This protein binds this small molecule.
Small molecule (SMILES): CC(=O)N[C@H]1[C@H](O[C@@H]2[C@@H](O)[C@H](O)O[C@H](CO)[C@@H]2O)O[C@H](CO)[C@@H](O[C@@H]2O[C@H](CO[C@]3(C(=O)O)C[C@H](O)[C@@H](NC(C)=O)[C@H]([C@H](O)[C@H](O)CO)O3)[C@H](O)[C@H](O)[C@H]2O)[C@@H]1O

Sequence of chain 3.A:
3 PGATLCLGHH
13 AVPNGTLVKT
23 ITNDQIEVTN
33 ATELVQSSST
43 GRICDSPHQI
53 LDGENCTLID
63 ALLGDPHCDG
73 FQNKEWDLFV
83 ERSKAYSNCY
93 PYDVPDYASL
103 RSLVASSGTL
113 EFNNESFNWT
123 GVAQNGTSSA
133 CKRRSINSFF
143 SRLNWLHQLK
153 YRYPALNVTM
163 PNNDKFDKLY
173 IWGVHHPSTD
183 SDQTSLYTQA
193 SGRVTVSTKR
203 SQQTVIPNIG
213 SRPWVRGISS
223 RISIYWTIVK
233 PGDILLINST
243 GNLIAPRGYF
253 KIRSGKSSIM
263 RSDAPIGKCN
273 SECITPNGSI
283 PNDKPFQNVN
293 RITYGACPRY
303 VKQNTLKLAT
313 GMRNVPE

Binding-site contacts:
Ligand atom O1B contacts residue SER130 of chain 3.A at 3.1 Å (h-bond).
Ligand atom C2 contacts residue SER187 of chain 3.A at 3.8 Å.
Ligand atom O10 contacts residue LEU188 of chain 3.A at 3.7 Å.
Ligand atom C11 contacts residue LEU188 of chain 3.A at 3.7 Å (hydrophobic).
Ligand atom C9 contacts residue SER222 of chain 3.A at 3.9 Å.
Ligand atom C9 contacts residue TYR92 of chain 3.A at 3.3 Å (hydrophobic).
Ligand atom O8 contacts residue TYR92 of chain 3.A at 3.2 Å (h-bond).
Ligand atom C1 contacts residue SER131 of chain 3.A at 3.7 Å.
Ligand atom O9 contacts residue ASP184 of chain 3.A at 3.0 Å (salt-bridge).
Ligand atom C5 contacts residue THR129 of chain 3.A at 3.7 Å.
Ligand atom C8 contacts residue TYR92 of chain 3.A at 3.8 Å (hydrophobic).
Ligand atom C11 contacts residue TRP147 of chain 3.A at 3.9 Å (hydrophobic).
Ligand atom O1 contacts residue SER187 of chain 3.A at 4.1 Å.
Ligand atom O7 contacts residue LEU188 of chain 3.A at 4.0 Å.
Ligand atom C9 contacts residue ASP184 of chain 3.A at 4.0 Å.
Ligand atom C9 contacts residue LEU188 of chain 3.A at 4.1 Å (hydrophobic).
Ligand atom O4 contacts residue THR129 of chain 3.A at 3.5 Å (h-bond).
Ligand atom O1A contacts residue SER130 of chain 3.A at 3.6 Å.
Ligand atom C4 contacts residue THR129 of chain 3.A at 3.3 Å.
Ligand atom C5 contacts residue ASP184 of chain 3.A at 3.9 Å.
Ligand atom C11 contacts residue THR129 of chain 3.A at 4.1 Å.
Ligand atom O9 contacts residue SER222 of chain 3.A at 3.2 Å (h-bond).
Ligand atom O1A contacts residue ASN139 of chain 3.A at 4.0 Å.
Ligand atom C3 contacts residue ASP184 of chain 3.A at 3.7 Å.
Ligand atom O9 contacts residue TYR92 of chain 3.A at 3.7 Å.
Ligand atom N5 contacts residue TRP147 of chain 3.A at 3.8 Å.
Ligand atom C1 contacts residue SER130 of chain 3.A at 3.7 Å.
Ligand atom C1 contacts residue SER187 of chain 3.A at 3.6 Å.
Ligand atom N5 contacts residue THR129 of chain 3.A at 3.2 Å (h-bond).
Ligand atom C7 contacts residue TRP147 of chain 3.A at 4.0 Å (hydrophobic).
Ligand atom O1A contacts residue SER131 of chain 3.A at 2.7 Å (h-bond).
Ligand atom O1B contacts residue ILE220 of chain 3.A at 4.0 Å.
Ligand atom C11 contacts residue GLY128 of chain 3.A at 3.8 Å.
Ligand atom C9 contacts residue HIS177 of chain 3.A at 3.4 Å.
Ligand atom C10 contacts residue THR129 of chain 3.A at 3.9 Å.
Ligand atom O2 contacts residue SER187 of chain 3.A at 3.3 Å (h-bond).
Ligand atom O4 contacts residue GLY219 of chain 3.A at 3.6 Å (h-bond).
Ligand atom C10 contacts residue LEU188 of chain 3.A at 3.7 Å (hydrophobic).
Ligand atom C3 contacts residue SER187 of chain 3.A at 4.0 Å.
Ligand atom O9 contacts residue HIS177 of chain 3.A at 3.9 Å.